A protein and the small-molecule ligand that binds it are described below.
Small molecule (SMILES): CC(=O)N[C@@H]1[C@@H](O)[C@H](O)[C@@H](CO)O[C@H]1O

Sequence of chain 46.K:
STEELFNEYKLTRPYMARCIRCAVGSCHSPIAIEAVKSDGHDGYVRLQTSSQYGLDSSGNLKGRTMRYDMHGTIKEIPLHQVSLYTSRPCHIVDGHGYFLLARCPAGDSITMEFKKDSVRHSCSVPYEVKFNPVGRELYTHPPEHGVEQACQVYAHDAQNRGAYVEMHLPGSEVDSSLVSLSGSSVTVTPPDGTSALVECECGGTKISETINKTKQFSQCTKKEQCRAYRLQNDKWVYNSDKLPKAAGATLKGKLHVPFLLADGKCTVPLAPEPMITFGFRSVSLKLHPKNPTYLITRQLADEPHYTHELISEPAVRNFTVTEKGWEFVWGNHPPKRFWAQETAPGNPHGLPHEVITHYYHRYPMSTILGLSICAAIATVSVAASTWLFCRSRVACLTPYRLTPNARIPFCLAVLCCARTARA

Binding-site contacts:
Ligand atom O6 contacts residue SER284 of chain 46.K at 2.9 Å (h-bond).
Ligand atom C6 contacts residue SER284 of chain 46.K at 3.4 Å.
Ligand atom O6 contacts residue ASN318 of chain 46.K at 3.0 Å (h-bond).
Ligand atom O4 contacts residue ASN318 of chain 46.K at 4.5 Å.
Ligand atom C6 contacts residue ASN318 of chain 46.K at 3.2 Å.